Binding-site contacts:
Ligand atom P1 contacts residue MET94 of chain 1.B at 4.1 Å.
Ligand atom O2 contacts residue MET94 of chain 1.B at 4.2 Å.
Ligand atom C3 contacts residue CYS119 of chain 1.B at 2.9 Å (hydrophobic).
Ligand atom C1 contacts residue ARG401 of chain 1.B at 4.4 Å.
Ligand atom O3 contacts residue ARG95 of chain 1.B at 2.6 Å (salt-bridge).
Ligand atom C2 contacts residue CYS119 of chain 1.B at 3.0 Å (hydrophobic).
Ligand atom C1 contacts residue ALA120 of chain 1.B at 4.4 Å (hydrophobic).
Ligand atom O1 contacts residue GLY118 of chain 1.B at 3.8 Å.
Ligand atom P1 contacts residue THR93 of chain 1.B at 4.2 Å.
Ligand atom C1 contacts residue CYS119 of chain 1.B at 2.5 Å (hydrophobic).
Ligand atom C2 contacts residue ARG95 of chain 1.B at 3.8 Å.
Ligand atom O3 contacts residue THR93 of chain 1.B at 4.0 Å.
Ligand atom O1 contacts residue CYS119 of chain 1.B at 3.5 Å (h-bond).
Ligand atom O3 contacts residue VAL91 of chain 1.B at 4.1 Å.
Ligand atom P1 contacts residue ARG95 of chain 1.B at 3.7 Å.
Ligand atom C3 contacts residue ARG401 of chain 1.B at 3.9 Å.
Ligand atom O4 contacts residue THR93 of chain 1.B at 3.4 Å (h-bond).
Ligand atom C3 contacts residue ARG124 of chain 1.B at 4.3 Å.
Ligand atom O3 contacts residue LYS92 of chain 1.B at 4.4 Å.
Ligand atom O2 contacts residue ARG401 of chain 1.B at 3.0 Å (salt-bridge).
Ligand atom O1 contacts residue ARG95 of chain 1.B at 4.3 Å.
Ligand atom O4 contacts residue MET94 of chain 1.B at 4.4 Å.
Ligand atom P1 contacts residue ARG401 of chain 1.B at 3.8 Å.
Ligand atom O2 contacts residue ARG95 of chain 1.B at 3.6 Å.
Ligand atom O4 contacts residue ARG401 of chain 1.B at 2.8 Å (salt-bridge).
Ligand atom O3 contacts residue MET94 of chain 1.B at 3.3 Å.

Sequence of chain 1.B:
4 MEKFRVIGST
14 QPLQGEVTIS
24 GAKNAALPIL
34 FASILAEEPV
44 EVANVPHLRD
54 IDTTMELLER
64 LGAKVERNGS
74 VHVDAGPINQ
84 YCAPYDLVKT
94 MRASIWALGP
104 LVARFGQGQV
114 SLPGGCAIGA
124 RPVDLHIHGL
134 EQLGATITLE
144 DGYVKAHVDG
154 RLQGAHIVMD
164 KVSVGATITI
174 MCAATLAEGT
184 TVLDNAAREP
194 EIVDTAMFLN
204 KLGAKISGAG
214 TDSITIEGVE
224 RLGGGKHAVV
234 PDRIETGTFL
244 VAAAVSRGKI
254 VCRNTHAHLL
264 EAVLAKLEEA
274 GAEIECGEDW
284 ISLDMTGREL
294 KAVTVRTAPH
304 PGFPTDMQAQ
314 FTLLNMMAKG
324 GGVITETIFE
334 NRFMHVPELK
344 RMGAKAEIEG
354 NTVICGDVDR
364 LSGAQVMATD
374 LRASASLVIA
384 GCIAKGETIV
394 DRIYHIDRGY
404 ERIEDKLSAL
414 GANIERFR

This protein binds this small molecule.
Small molecule (SMILES): CC[C@H](O)P(=O)(O)O